Binding-site contacts:
Ligand atom C2 contacts residue ASN94 of chain 1.C at 4.2 Å.
Ligand atom N7 contacts residue ALA73 of chain 1.C at 4.1 Å.
Ligand atom O6 contacts residue GLY55 of chain 1.C at 3.9 Å.
Ligand atom N7 contacts residue ASP57 of chain 1.C at 3.6 Å.
Ligand atom C5 contacts residue LEU69 of chain 1.C at 4.0 Å (hydrophobic).
Ligand atom O6 contacts residue ASP57 of chain 1.C at 3.1 Å (salt-bridge).
Ligand atom N7 contacts residue HIS168 of chain 1.C at 3.2 Å.
Ligand atom C5 contacts residue ASP57 of chain 1.C at 3.0 Å.
Ligand atom O2 contacts residue GLU62 of chain 1.C at 3.8 Å.
Ligand atom O6 contacts residue HIS168 of chain 1.C at 3.3 Å (h-bond).
Ligand atom N9 contacts residue ALA59 of chain 1.C at 4.1 Å.
Ligand atom C2 contacts residue ASP57 of chain 1.C at 3.5 Å.
Ligand atom C6 contacts residue ASP57 of chain 1.C at 2.8 Å.
Ligand atom N3 contacts residue GLU62 of chain 1.C at 3.2 Å (salt-bridge).
Ligand atom N9 contacts residue ALA73 of chain 1.C at 3.7 Å.
Ligand atom O2 contacts residue PRO58 of chain 1.C at 4.0 Å.
Ligand atom C8 contacts residue ALA73 of chain 1.C at 3.7 Å (hydrophobic).
Ligand atom N1 contacts residue PRO58 of chain 1.C at 4.2 Å.
Ligand atom N1 contacts residue ASN94 of chain 1.C at 3.6 Å (h-bond).
Ligand atom C6 contacts residue LEU69 of chain 1.C at 3.6 Å (hydrophobic).
Ligand atom C8 contacts residue HIS168 of chain 1.C at 4.0 Å.
Ligand atom O2 contacts residue LEU69 of chain 1.C at 2.3 Å (h-bond).
Ligand atom N1 contacts residue LEU69 of chain 1.C at 3.1 Å.
Ligand atom N3 contacts residue ASP57 of chain 1.C at 3.7 Å.
Ligand atom C2 contacts residue PRO58 of chain 1.C at 3.8 Å (hydrophobic).
Ligand atom C4 contacts residue GLU62 of chain 1.C at 4.0 Å.
Ligand atom C2 contacts residue LEU69 of chain 1.C at 3.1 Å (hydrophobic).
Ligand atom O2 contacts residue ASN94 of chain 1.C at 3.6 Å (h-bond).
Ligand atom N3 contacts residue PRO58 of chain 1.C at 3.9 Å.
Ligand atom O6 contacts residue GLN56 of chain 1.C at 2.9 Å (h-bond).
Ligand atom C4 contacts residue ALA73 of chain 1.C at 4.0 Å (hydrophobic).
Ligand atom C6 contacts residue GLN56 of chain 1.C at 4.0 Å.
Ligand atom C4 contacts residue ASP57 of chain 1.C at 3.5 Å.
Ligand atom O2 contacts residue ILE68 of chain 1.C at 3.3 Å.
Ligand atom C2 contacts residue GLU62 of chain 1.C at 4.0 Å.
Ligand atom C4 contacts residue LEU69 of chain 1.C at 3.9 Å (hydrophobic).
Ligand atom C6 contacts residue HIS168 of chain 1.C at 4.0 Å.
Ligand atom N3 contacts residue LEU69 of chain 1.C at 3.5 Å.
Ligand atom N1 contacts residue ASP57 of chain 1.C at 3.1 Å (salt-bridge).
Ligand atom C5 contacts residue HIS168 of chain 1.C at 3.9 Å.

Sequence of chain 1.C:
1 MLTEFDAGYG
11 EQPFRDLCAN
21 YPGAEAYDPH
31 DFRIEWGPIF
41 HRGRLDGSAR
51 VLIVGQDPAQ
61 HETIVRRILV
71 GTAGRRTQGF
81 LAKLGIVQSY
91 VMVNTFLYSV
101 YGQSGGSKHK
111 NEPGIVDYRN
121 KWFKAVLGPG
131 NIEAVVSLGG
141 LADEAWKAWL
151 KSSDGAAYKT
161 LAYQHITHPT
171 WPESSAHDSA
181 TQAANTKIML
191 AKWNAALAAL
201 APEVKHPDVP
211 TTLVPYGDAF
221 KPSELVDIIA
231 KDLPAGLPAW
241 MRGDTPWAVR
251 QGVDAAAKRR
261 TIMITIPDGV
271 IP

This protein binds this small molecule.
Small molecule (SMILES): O=c1[nH]c(=O)c2nc[nH]c2[nH]1